Binding-site contacts:
Ligand atom C5 contacts residue HEM1 of chain 1.G at 3.5 Å.
Ligand atom C9 contacts residue VAL295 of chain 1.B at 3.8 Å (hydrophobic).
Ligand atom C10 contacts residue VAL396 of chain 1.B at 3.4 Å (hydrophobic).
Ligand atom C4 contacts residue GLY248 of chain 1.B at 4.1 Å.
Ligand atom C10 contacts residue LEU247 of chain 1.B at 3.6 Å (hydrophobic).
Ligand atom C3 contacts residue GLY248 of chain 1.B at 4.1 Å.
Ligand atom C3 contacts residue LEU247 of chain 1.B at 4.3 Å (hydrophobic).
Ligand atom C8 contacts residue HEM1 of chain 1.G at 4.0 Å.
Ligand atom C1 contacts residue TRP87 of chain 1.B at 4.0 Å (hydrophobic).
Ligand atom C8 contacts residue THR101 of chain 1.B at 3.6 Å.
Ligand atom C1 contacts residue LEU247 of chain 1.B at 3.9 Å (hydrophobic).
Ligand atom C10 contacts residue THR252 of chain 1.B at 4.4 Å.
Ligand atom C8 contacts residue TRP87 of chain 1.B at 4.3 Å (hydrophobic).
Ligand atom C2 contacts residue VAL396 of chain 1.B at 4.2 Å (hydrophobic).
Ligand atom C8 contacts residue ASP297 of chain 1.B at 4.4 Å.
Ligand atom C7 contacts residue TRP87 of chain 1.B at 4.5 Å (hydrophobic).
Ligand atom C10 contacts residue THR185 of chain 1.B at 3.7 Å.
Ligand atom C9 contacts residue ASP297 of chain 1.B at 4.5 Å.
Ligand atom C3 contacts residue THR252 of chain 1.B at 3.2 Å.
Ligand atom C2 contacts residue THR252 of chain 1.B at 4.2 Å.
Ligand atom C4 contacts residue HEM1 of chain 1.G at 3.4 Å.
Ligand atom C6 contacts residue GLY248 of chain 1.B at 4.3 Å.
Ligand atom C6 contacts residue LEU247 of chain 1.B at 4.0 Å (hydrophobic).
Ligand atom C4 contacts residue THR252 of chain 1.B at 4.1 Å.
Ligand atom C3 contacts residue HEM1 of chain 1.G at 4.5 Å.
Ligand atom C8 contacts residue LEU244 of chain 1.B at 4.3 Å (hydrophobic).
Ligand atom C7 contacts residue HEM1 of chain 1.G at 4.1 Å.
Ligand atom C6 contacts residue LEU244 of chain 1.B at 3.7 Å (hydrophobic).
Ligand atom C9 contacts residue HEM1 of chain 1.G at 3.7 Å.
Ligand atom C2 contacts residue LEU247 of chain 1.B at 4.1 Å (hydrophobic).

Sequence of chain 1.B:
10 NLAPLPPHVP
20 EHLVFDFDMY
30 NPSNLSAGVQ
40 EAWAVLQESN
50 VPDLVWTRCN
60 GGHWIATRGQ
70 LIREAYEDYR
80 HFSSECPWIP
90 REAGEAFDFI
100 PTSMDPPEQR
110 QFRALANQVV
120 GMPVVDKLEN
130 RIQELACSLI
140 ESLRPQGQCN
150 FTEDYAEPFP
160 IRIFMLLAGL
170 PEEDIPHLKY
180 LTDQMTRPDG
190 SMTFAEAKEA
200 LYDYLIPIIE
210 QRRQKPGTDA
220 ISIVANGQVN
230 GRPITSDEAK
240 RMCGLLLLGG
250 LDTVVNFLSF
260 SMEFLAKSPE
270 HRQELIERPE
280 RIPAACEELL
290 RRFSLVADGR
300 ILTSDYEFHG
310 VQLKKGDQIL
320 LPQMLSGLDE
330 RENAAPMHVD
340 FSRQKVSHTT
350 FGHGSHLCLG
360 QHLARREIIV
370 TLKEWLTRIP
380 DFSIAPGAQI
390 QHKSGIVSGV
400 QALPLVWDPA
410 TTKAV

This small molecule binds to this protein.
Small molecule (SMILES): CC1=CC[C@@H]2C[C@H]1C2(C)C